Binding-site contacts:
Ligand atom C7 contacts residue ASN143 of chain 11.A at 3.9 Å.
Ligand atom O5 contacts residue ASN143 of chain 11.A at 2.4 Å (h-bond).
Ligand atom C4 contacts residue ASN153 of chain 11.A at 3.8 Å.
Ligand atom C5 contacts residue ASN143 of chain 11.A at 3.1 Å.
Ligand atom C7 contacts residue ASN153 of chain 11.A at 4.3 Å.
Ligand atom C1 contacts residue ASN143 of chain 11.A at 1.4 Å.
Ligand atom C6 contacts residue ARG142 of chain 11.A at 3.4 Å.
Ligand atom C5 contacts residue ARG142 of chain 11.A at 4.2 Å.
Ligand atom O4 contacts residue ARG142 of chain 11.A at 3.1 Å.
Ligand atom O4 contacts residue ASN143 of chain 11.A at 4.2 Å.
Ligand atom O3 contacts residue GLY154 of chain 11.A at 4.4 Å.
Ligand atom N2 contacts residue ASN143 of chain 11.A at 3.5 Å (h-bond).
Ligand atom C2 contacts residue ASN153 of chain 11.A at 3.8 Å.
Ligand atom O6 contacts residue ARG142 of chain 11.A at 3.8 Å.
Ligand atom O3 contacts residue ASN143 of chain 11.A at 3.8 Å.
Ligand atom C4 contacts residue ASN143 of chain 11.A at 3.0 Å.
Ligand atom O6 contacts residue ASN143 of chain 11.A at 2.7 Å (h-bond).
Ligand atom O3 contacts residue ASN153 of chain 11.A at 2.1 Å (h-bond).
Ligand atom O4 contacts residue ASN153 of chain 11.A at 3.9 Å.
Ligand atom N2 contacts residue ASN153 of chain 11.A at 4.3 Å.
Ligand atom O7 contacts residue ASN143 of chain 11.A at 3.5 Å (h-bond).
Ligand atom O7 contacts residue ASN153 of chain 11.A at 3.8 Å.
Ligand atom C3 contacts residue ASN153 of chain 11.A at 3.4 Å.
Ligand atom C3 contacts residue ASN143 of chain 11.A at 3.3 Å.
Ligand atom C4 contacts residue ARG142 of chain 11.A at 3.9 Å.
Ligand atom C2 contacts residue ASN143 of chain 11.A at 2.5 Å.
Ligand atom C6 contacts residue ASN143 of chain 11.A at 3.0 Å.

A protein and the small-molecule ligand that binds it are described below.
Small molecule (SMILES): CC(=O)N[C@@H]1[C@@H](O)[C@H](O)[C@@H](CO)O[C@H]1O

Sequence of chain 11.A:
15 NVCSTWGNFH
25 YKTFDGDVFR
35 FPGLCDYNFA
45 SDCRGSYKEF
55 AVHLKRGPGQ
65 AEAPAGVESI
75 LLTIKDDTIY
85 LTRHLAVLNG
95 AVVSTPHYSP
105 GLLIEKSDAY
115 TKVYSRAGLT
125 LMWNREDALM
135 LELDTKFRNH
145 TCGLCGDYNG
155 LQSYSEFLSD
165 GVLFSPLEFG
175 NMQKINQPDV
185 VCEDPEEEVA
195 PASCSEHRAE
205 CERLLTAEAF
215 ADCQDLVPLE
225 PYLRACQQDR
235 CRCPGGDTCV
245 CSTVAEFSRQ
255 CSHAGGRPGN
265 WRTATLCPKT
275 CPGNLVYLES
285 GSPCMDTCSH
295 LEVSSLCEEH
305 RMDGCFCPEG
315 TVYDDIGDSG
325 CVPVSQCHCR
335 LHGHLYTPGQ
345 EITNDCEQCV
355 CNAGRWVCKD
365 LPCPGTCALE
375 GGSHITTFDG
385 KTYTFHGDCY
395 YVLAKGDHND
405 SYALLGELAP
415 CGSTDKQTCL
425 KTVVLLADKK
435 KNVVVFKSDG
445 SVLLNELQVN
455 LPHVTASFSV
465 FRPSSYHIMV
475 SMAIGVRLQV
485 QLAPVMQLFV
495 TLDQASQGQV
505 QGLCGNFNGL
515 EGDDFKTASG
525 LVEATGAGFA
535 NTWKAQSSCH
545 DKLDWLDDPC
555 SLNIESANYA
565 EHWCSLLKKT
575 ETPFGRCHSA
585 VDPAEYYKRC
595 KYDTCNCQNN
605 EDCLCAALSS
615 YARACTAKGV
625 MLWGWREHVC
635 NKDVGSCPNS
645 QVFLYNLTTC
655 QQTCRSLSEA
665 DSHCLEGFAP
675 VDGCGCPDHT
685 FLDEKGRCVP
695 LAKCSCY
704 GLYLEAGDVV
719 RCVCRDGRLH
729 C